Sequence of chain 1.Y:
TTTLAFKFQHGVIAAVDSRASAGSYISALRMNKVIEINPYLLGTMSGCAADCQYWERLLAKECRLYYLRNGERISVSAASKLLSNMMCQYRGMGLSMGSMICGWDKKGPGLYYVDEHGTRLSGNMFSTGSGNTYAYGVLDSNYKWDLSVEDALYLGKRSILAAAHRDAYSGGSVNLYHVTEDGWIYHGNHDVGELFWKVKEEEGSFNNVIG

Sequence of chain 1.Z:
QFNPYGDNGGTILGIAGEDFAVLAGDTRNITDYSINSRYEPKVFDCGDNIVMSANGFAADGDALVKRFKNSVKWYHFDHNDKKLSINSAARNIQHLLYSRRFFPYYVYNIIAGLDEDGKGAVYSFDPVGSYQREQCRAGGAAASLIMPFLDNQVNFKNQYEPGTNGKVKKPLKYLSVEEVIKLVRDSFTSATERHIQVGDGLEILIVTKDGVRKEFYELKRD

Binding-site contacts:
Ligand atom O3 contacts residue SER27 of chain 1.Y at 2.5 Å (h-bond).
Ligand atom C42 contacts residue LYS33 of chain 1.Y at 3.4 Å.
Ligand atom O14 contacts residue ALA49 of chain 1.Y at 3.4 Å (h-bond).
Ligand atom C26 contacts residue GLY47 of chain 1.Y at 3.7 Å.
Ligand atom O3 contacts residue ALA22 of chain 1.Y at 3.6 Å.
Ligand atom C44 contacts residue MET31 of chain 1.Y at 3.5 Å (hydrophobic).
Ligand atom O40 contacts residue THR1 of chain 1.Y at 2.9 Å (h-bond).
Ligand atom C38 contacts residue TYR169 of chain 1.Y at 3.2 Å (hydrophobic).
Ligand atom C38 contacts residue LYS33 of chain 1.Y at 3.5 Å.
Ligand atom C13 contacts residue SER21 of chain 1.Y at 3.7 Å.
Ligand atom O32 contacts residue THR1 of chain 1.Y at 2.3 Å (h-bond).
Ligand atom C56 contacts residue MET31 of chain 1.Y at 3.2 Å (hydrophobic).
Ligand atom C54 contacts residue PHE125 of chain 1.Z at 3.6 Å (hydrophobic).
Ligand atom C16 contacts residue GLY47 of chain 1.Y at 3.3 Å.
Ligand atom C31 contacts residue THR1 of chain 1.Y at 1.4 Å.
Ligand atom O32 contacts residue GLY47 of chain 1.Y at 3.5 Å (h-bond).
Ligand atom C38 contacts residue ARG19 of chain 1.Y at 3.0 Å.
Ligand atom C30 contacts residue LYS33 of chain 1.Y at 3.6 Å.
Ligand atom C30 contacts residue THR1 of chain 1.Y at 2.7 Å.
Ligand atom O27 contacts residue ALA20 of chain 1.Y at 3.2 Å.
Ligand atom O27 contacts residue SER21 of chain 1.Y at 3.2 Å (h-bond).
Ligand atom C43 contacts residue MET31 of chain 1.Y at 3.1 Å (hydrophobic).
Ligand atom C63 contacts residue GLY47 of chain 1.Y at 3.4 Å.
Ligand atom C63 contacts residue CYS48 of chain 1.Y at 3.6 Å (hydrophobic).
Ligand atom C2 contacts residue SER27 of chain 1.Y at 3.2 Å.
Ligand atom C29 contacts residue THR1 of chain 1.Y at 2.3 Å.
Ligand atom C37 contacts residue TYR169 of chain 1.Y at 3.5 Å (hydrophobic).
Ligand atom C41 contacts residue LYS33 of chain 1.Y at 3.4 Å.
Ligand atom N28 contacts residue GLY47 of chain 1.Y at 3.1 Å (h-bond).
Ligand atom N28 contacts residue THR1 of chain 1.Y at 3.6 Å.
Ligand atom N15 contacts residue SER21 of chain 1.Y at 3.1 Å (h-bond).
Ligand atom C55 contacts residue SER124 of chain 1.Z at 3.7 Å.
Ligand atom C62 contacts residue SER96 of chain 1.Y at 3.4 Å.
Ligand atom C50 contacts residue SER27 of chain 1.Y at 3.4 Å.
Ligand atom C11 contacts residue SER21 of chain 1.Y at 3.1 Å.
Ligand atom C38 contacts residue THR1 of chain 1.Y at 2.5 Å.
Ligand atom C39 contacts residue THR1 of chain 1.Y at 2.5 Å.
Ligand atom O3 contacts residue SER21 of chain 1.Y at 3.2 Å (h-bond).
Ligand atom C62 contacts residue CYS48 of chain 1.Y at 3.6 Å (hydrophobic).
Ligand atom C37 contacts residue THR1 of chain 1.Y at 1.5 Å.

The protein below binds the small molecule below.
Small molecule (SMILES): CC1=C(C(=O)N[C@H](C)C(=O)N[C@@H](Cc2c[nH]c3ccccc23)C(=O)N[C@@H](Cc2ccccc2)C(=O)[C@H](C)CO)Cc2ccccc21